Binding-site contacts:
Ligand atom C01 contacts residue GLU106 of chain 1.A at 3.4 Å.
Ligand atom C03 contacts residue GLY105 of chain 1.A at 4.0 Å.
Ligand atom C04 contacts residue LEU24 of chain 1.A at 4.0 Å (hydrophobic).
Ligand atom C16 contacts residue GLU149 of chain 1.A at 3.6 Å.
Ligand atom C11 contacts residue LEU99 of chain 1.A at 4.1 Å (hydrophobic).
Ligand atom N22 contacts residue ASN150 of chain 1.A at 2.8 Å (h-bond).
Ligand atom C18 contacts residue GLY30 of chain 1.A at 3.5 Å.
Ligand atom C02 contacts residue LEU24 of chain 1.A at 3.0 Å (hydrophobic).
Ligand atom O23 contacts residue ALA45 of chain 1.A at 3.7 Å.
Ligand atom C11 contacts residue ALA45 of chain 1.A at 3.8 Å (hydrophobic).
Ligand atom C13 contacts residue THR165 of chain 1.A at 3.7 Å.
Ligand atom C09 contacts residue ALA45 of chain 1.A at 4.1 Å (hydrophobic).
Ligand atom O23 contacts residue LEU101 of chain 1.A at 3.3 Å.
Ligand atom C07 contacts residue LEU152 of chain 1.A at 4.0 Å (hydrophobic).
Ligand atom O23 contacts residue MET102 of chain 1.A at 2.6 Å (h-bond).
Ligand atom C11 contacts residue GLU100 of chain 1.A at 3.1 Å.
Ligand atom C12 contacts residue LEU99 of chain 1.A at 3.6 Å (hydrophobic).
Ligand atom C06 contacts residue LEU152 of chain 1.A at 4.1 Å (hydrophobic).
Ligand atom C10 contacts residue ALA45 of chain 1.A at 3.6 Å (hydrophobic).
Ligand atom C13 contacts residue LEU99 of chain 1.A at 3.9 Å (hydrophobic).
Ligand atom C12 contacts residue GLU100 of chain 1.A at 3.4 Å.
Ligand atom C11 contacts residue MET102 of chain 1.A at 3.2 Å (hydrophobic).
Ligand atom C06 contacts residue LEU24 of chain 1.A at 4.0 Å (hydrophobic).
Ligand atom C11 contacts residue LEU101 of chain 1.A at 3.3 Å (hydrophobic).
Ligand atom C03 contacts residue LEU24 of chain 1.A at 4.0 Å (hydrophobic).
Ligand atom C16 contacts residue ASN150 of chain 1.A at 3.9 Å.
Ligand atom C05 contacts residue LEU24 of chain 1.A at 4.0 Å (hydrophobic).
Ligand atom C14 contacts residue THR165 of chain 1.A at 3.8 Å.
Ligand atom C10 contacts residue MET102 of chain 1.A at 3.3 Å (hydrophobic).
Ligand atom C08 contacts residue LEU152 of chain 1.A at 4.1 Å (hydrophobic).
Ligand atom C10 contacts residue LEU101 of chain 1.A at 3.8 Å (hydrophobic).
Ligand atom N19 contacts residue LEU152 of chain 1.A at 4.1 Å.
Ligand atom N20 contacts residue LEU152 of chain 1.A at 4.0 Å.
Ligand atom C17 contacts residue ASN150 of chain 1.A at 3.9 Å.
Ligand atom C05 contacts residue LEU152 of chain 1.A at 4.2 Å (hydrophobic).
Ligand atom C01 contacts residue LEU24 of chain 1.A at 3.0 Å (hydrophobic).
Ligand atom N19 contacts residue MET102 of chain 1.A at 4.1 Å.
Ligand atom C02 contacts residue GLU106 of chain 1.A at 3.8 Å.
Ligand atom C04 contacts residue GLY105 of chain 1.A at 3.8 Å.
Ligand atom C17 contacts residue GLY30 of chain 1.A at 3.6 Å.

This protein binds this small molecule.
Small molecule (SMILES): Oc1ccccc1-c1nc(N[C@H]2CCNC2)c2ccccc2n1

Sequence of chain 1.A:
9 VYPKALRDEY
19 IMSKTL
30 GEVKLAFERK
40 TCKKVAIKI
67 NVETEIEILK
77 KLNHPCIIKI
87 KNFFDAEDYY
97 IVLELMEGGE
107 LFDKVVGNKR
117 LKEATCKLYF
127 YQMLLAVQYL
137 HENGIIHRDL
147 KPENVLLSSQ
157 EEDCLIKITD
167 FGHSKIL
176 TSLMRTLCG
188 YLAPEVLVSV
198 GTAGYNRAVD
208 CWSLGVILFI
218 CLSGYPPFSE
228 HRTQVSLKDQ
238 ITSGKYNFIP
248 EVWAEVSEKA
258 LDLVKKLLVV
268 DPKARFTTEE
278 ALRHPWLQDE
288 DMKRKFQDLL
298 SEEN